Binding-site contacts:
Ligand atom N2 contacts residue ASP28 of chain 1.E at 2.7 Å (salt-bridge).
Ligand atom C8 contacts residue ILE32 of chain 1.E at 4.2 Å (hydrophobic).
Ligand atom C3 contacts residue ASP28 of chain 1.E at 3.5 Å.
Ligand atom N4 contacts residue ALA8 of chain 1.E at 3.7 Å.
Ligand atom C6 contacts residue ILE6 of chain 1.E at 3.5 Å (hydrophobic).
Ligand atom O13 contacts residue LEU21 of chain 1.E at 3.6 Å.
Ligand atom N4 contacts residue VAL7 of chain 1.E at 3.6 Å.
Ligand atom C21 contacts residue PHE93 of chain 1.E at 3.7 Å (hydrophobic).
Ligand atom C6 contacts residue PHE93 of chain 1.E at 3.9 Å (hydrophobic).
Ligand atom N7 contacts residue VAL7 of chain 1.E at 4.0 Å.
Ligand atom C15 contacts residue ILE51 of chain 1.E at 4.0 Å (hydrophobic).
Ligand atom C1 contacts residue ASP28 of chain 1.E at 3.7 Å.
Ligand atom C20 contacts residue LEU29 of chain 1.E at 4.0 Å (hydrophobic).
Ligand atom N4 contacts residue THR112 of chain 1.E at 3.7 Å.
Ligand atom C14 contacts residue ASN19 of chain 1.E at 3.7 Å.
Ligand atom C10 contacts residue PHE93 of chain 1.E at 4.1 Å (hydrophobic).
Ligand atom N7 contacts residue PHE93 of chain 1.E at 2.9 Å (h-bond).
Ligand atom C6 contacts residue TYR99 of chain 1.E at 4.1 Å (hydrophobic).
Ligand atom C14 contacts residue GLN20 of chain 1.E at 4.1 Å.
Ligand atom N5 contacts residue VAL7 of chain 1.E at 3.4 Å.
Ligand atom C3 contacts residue VAL7 of chain 1.E at 3.7 Å (hydrophobic).
Ligand atom N5 contacts residue ILE6 of chain 1.E at 3.5 Å (h-bond).
Ligand atom N4 contacts residue ASP28 of chain 1.E at 2.7 Å (salt-bridge).
Ligand atom C6 contacts residue VAL7 of chain 1.E at 3.9 Å (hydrophobic).
Ligand atom N2 contacts residue ILE32 of chain 1.E at 3.4 Å.
Ligand atom N7 contacts residue TYR99 of chain 1.E at 3.1 Å (h-bond).
Ligand atom C14 contacts residue LEU21 of chain 1.E at 3.9 Å (hydrophobic).
Ligand atom O16 contacts residue ILE51 of chain 1.E at 4.1 Å.
Ligand atom O19 contacts residue ILE51 of chain 1.E at 4.1 Å.
Ligand atom N5 contacts residue ALA8 of chain 1.E at 3.6 Å.
Ligand atom N7 contacts residue ILE6 of chain 1.E at 2.7 Å (h-bond).
Ligand atom C3 contacts residue ILE32 of chain 1.E at 3.7 Å (hydrophobic).
Ligand atom C18 contacts residue ILE51 of chain 1.E at 4.1 Å (hydrophobic).
Ligand atom N2 contacts residue ALA8 of chain 1.E at 3.6 Å.
Ligand atom C1 contacts residue ILE32 of chain 1.E at 3.6 Å (hydrophobic).
Ligand atom N4 contacts residue ILE32 of chain 1.E at 3.9 Å.
Ligand atom C9 contacts residue PHE93 of chain 1.E at 3.7 Å (hydrophobic).
Ligand atom C12 contacts residue LEU21 of chain 1.E at 3.9 Å (hydrophobic).
Ligand atom C3 contacts residue ALA8 of chain 1.E at 3.5 Å (hydrophobic).
Ligand atom N4 contacts residue ILE6 of chain 1.E at 4.0 Å.

Sequence of chain 1.E:
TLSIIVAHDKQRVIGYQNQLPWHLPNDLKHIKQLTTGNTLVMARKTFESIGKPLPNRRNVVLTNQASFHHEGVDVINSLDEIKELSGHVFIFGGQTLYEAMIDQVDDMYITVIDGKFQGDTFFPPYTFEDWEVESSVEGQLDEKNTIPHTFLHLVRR

A protein and the small-molecule ligand that binds it are described below.
Small molecule (SMILES): COc1cc(Cc2cnc(N)nc2N)cc(OC)c1OC